Binding-site contacts:
Ligand atom C8 contacts residue ASN124 of chain 1.A at 3.8 Å.
Ligand atom C6 contacts residue ARG125 of chain 1.A at 3.5 Å.
Ligand atom O5 contacts residue ASN124 of chain 1.A at 2.1 Å (h-bond).
Ligand atom C5 contacts residue ASN124 of chain 1.A at 2.8 Å.
Ligand atom O3 contacts residue LYS176 of chain 1.A at 3.7 Å.
Ligand atom N2 contacts residue ASN124 of chain 1.A at 2.9 Å (h-bond).
Ligand atom C7 contacts residue ASN124 of chain 1.A at 3.2 Å.
Ligand atom C2 contacts residue ASN124 of chain 1.A at 2.8 Å.
Ligand atom C1 contacts residue ASN124 of chain 1.A at 1.4 Å.
Ligand atom C5 contacts residue ARG125 of chain 1.A at 4.2 Å.
Ligand atom C8 contacts residue TYR144 of chain 1.A at 3.6 Å (hydrophobic).
Ligand atom C4 contacts residue ASN124 of chain 1.A at 3.7 Å.
Ligand atom O7 contacts residue ASN124 of chain 1.A at 3.4 Å.
Ligand atom C6 contacts residue ASN124 of chain 1.A at 4.0 Å.
Ligand atom O3 contacts residue ASN124 of chain 1.A at 4.2 Å.
Ligand atom C3 contacts residue ASN124 of chain 1.A at 3.3 Å.

A small-molecule ligand and the protein it binds are described below.
Small molecule (SMILES): CC(=O)N[C@H]1[C@H](O[C@H]2[C@H](O)[C@@H](NC(C)=O)CO[C@@H]2CO[C@H]2O[C@@H](C)[C@@H](O)[C@@H](O)[C@@H]2O)O[C@H](CO)[C@@H](O)[C@@H]1O

Sequence of chain 1.A:
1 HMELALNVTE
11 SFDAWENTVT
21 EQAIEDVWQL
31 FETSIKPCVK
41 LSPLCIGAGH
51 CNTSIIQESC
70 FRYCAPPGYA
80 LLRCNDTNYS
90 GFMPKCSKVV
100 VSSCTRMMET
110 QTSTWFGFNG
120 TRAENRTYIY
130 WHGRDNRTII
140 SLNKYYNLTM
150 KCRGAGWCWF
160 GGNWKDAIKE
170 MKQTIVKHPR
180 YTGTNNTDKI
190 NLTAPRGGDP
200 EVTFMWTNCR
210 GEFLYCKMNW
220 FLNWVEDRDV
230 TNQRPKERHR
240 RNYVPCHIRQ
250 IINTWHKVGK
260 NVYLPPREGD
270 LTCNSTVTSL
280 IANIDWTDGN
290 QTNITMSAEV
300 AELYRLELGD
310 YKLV